The small molecule below binds the protein below.
Small molecule (SMILES): OC[C@H]1O[C@H](OC[C@H]2O[C@H](O[C@]3(CO)O[C@H](CO)[C@@H](O)[C@@H]3O)[C@H](O)[C@@H](O)[C@@H]2O)[C@H](O)[C@@H](O)[C@H]1O

Binding-site contacts:
Ligand atom O3 contacts residue CA1 of chain 1.T at 2.4 Å.
Ligand atom C5 contacts residue GLN57 of chain 1.E at 3.9 Å.
Ligand atom O4 contacts residue ASP96 of chain 1.E at 2.7 Å (salt-bridge).
Ligand atom C6 contacts residue GLN57 of chain 1.E at 3.7 Å.
Ligand atom O5 contacts residue TYR38 of chain 1.E at 3.7 Å.
Ligand atom O4 contacts residue THR100 of chain 1.E at 3.4 Å (h-bond).
Ligand atom C4 contacts residue ASP96 of chain 1.E at 3.6 Å.
Ligand atom C3 contacts residue TYR38 of chain 1.E at 3.7 Å (hydrophobic).
Ligand atom C1 contacts residue GLU44 of chain 1.E at 3.1 Å.
Ligand atom C2 contacts residue TYR38 of chain 1.E at 3.4 Å (hydrophobic).
Ligand atom O6 contacts residue PRO58 of chain 1.E at 3.9 Å.
Ligand atom O6 contacts residue ASP103 of chain 1.E at 3.6 Å.
Ligand atom O4 contacts residue CA1 of chain 1.T at 2.5 Å.
Ligand atom O6 contacts residue ILE61 of chain 1.E at 3.7 Å.
Ligand atom O3 contacts residue THR100 of chain 1.E at 3.6 Å.
Ligand atom C3 contacts residue ASP103 of chain 1.E at 3.7 Å.
Ligand atom O3 contacts residue TYR38 of chain 1.E at 3.2 Å (h-bond).
Ligand atom C4 contacts residue THR100 of chain 1.E at 3.5 Å.
Ligand atom O6 contacts residue GLN57 of chain 1.E at 2.6 Å (h-bond).
Ligand atom O4 contacts residue GLN57 of chain 1.E at 2.8 Å (h-bond).
Ligand atom O2 contacts residue GLU44 of chain 1.E at 2.6 Å (salt-bridge).
Ligand atom C6 contacts residue GLN57 of chain 1.E at 3.6 Å.
Ligand atom C6 contacts residue ASP96 of chain 1.E at 3.5 Å.
Ligand atom O3 contacts residue GLU44 of chain 1.E at 3.8 Å.
Ligand atom O3 contacts residue ASP41 of chain 1.E at 2.8 Å (salt-bridge).
Ligand atom C3 contacts residue CA1 of chain 1.T at 3.4 Å.
Ligand atom C1 contacts residue TYR38 of chain 1.E at 3.8 Å (hydrophobic).
Ligand atom O6 contacts residue GLU44 of chain 1.E at 3.9 Å.
Ligand atom O5 contacts residue GLN57 of chain 1.E at 3.1 Å (h-bond).
Ligand atom C2 contacts residue GLU44 of chain 1.E at 3.1 Å.
Ligand atom O2 contacts residue ASP103 of chain 1.E at 3.4 Å (salt-bridge).
Ligand atom C6 contacts residue ILE61 of chain 1.E at 3.7 Å (hydrophobic).
Ligand atom C4 contacts residue GLU44 of chain 1.E at 3.4 Å.
Ligand atom O2 contacts residue GLY39 of chain 1.E at 3.9 Å.
Ligand atom O4 contacts residue GLU44 of chain 1.E at 2.6 Å (salt-bridge).
Ligand atom O4 contacts residue TYR38 of chain 1.E at 3.1 Å (h-bond).
Ligand atom C4 contacts residue CA1 of chain 1.T at 3.4 Å.
Ligand atom C3 contacts residue ASP41 of chain 1.E at 3.2 Å.
Ligand atom O3 contacts residue ASP103 of chain 1.E at 2.6 Å (salt-bridge).
Ligand atom C6 contacts residue VAL97 of chain 1.E at 3.8 Å (hydrophobic).

Sequence of chain 1.E:
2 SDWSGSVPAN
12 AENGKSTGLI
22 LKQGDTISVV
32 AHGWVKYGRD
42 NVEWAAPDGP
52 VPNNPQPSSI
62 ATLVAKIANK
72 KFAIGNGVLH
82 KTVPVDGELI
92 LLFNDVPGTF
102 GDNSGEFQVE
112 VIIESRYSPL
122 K